Binding-site contacts:
Ligand atom C1 contacts residue ASN83 of chain 1.F at 1.4 Å.
Ligand atom C2 contacts residue TRP51 of chain 1.F at 4.3 Å (hydrophobic).
Ligand atom C8 contacts residue VAL41 of chain 1.F at 3.9 Å (hydrophobic).
Ligand atom O7 contacts residue VAL41 of chain 1.F at 4.2 Å.
Ligand atom C1 contacts residue TRP51 of chain 1.F at 3.9 Å (hydrophobic).
Ligand atom C7 contacts residue ASN83 of chain 1.F at 3.8 Å.
Ligand atom O6 contacts residue THR85 of chain 1.F at 3.2 Å (h-bond).
Ligand atom C4 contacts residue ASN83 of chain 1.F at 4.2 Å.
Ligand atom C5 contacts residue THR85 of chain 1.F at 3.9 Å.
Ligand atom C3 contacts residue ASN83 of chain 1.F at 3.8 Å.
Ligand atom O5 contacts residue ASN83 of chain 1.F at 2.3 Å (h-bond).
Ligand atom C7 contacts residue VAL41 of chain 1.F at 4.0 Å (hydrophobic).
Ligand atom O5 contacts residue THR85 of chain 1.F at 3.1 Å (h-bond).
Ligand atom N2 contacts residue ASN83 of chain 1.F at 3.1 Å (h-bond).
Ligand atom C1 contacts residue THR85 of chain 1.F at 3.7 Å.
Ligand atom C2 contacts residue ASN83 of chain 1.F at 2.5 Å.
Ligand atom C3 contacts residue TRP51 of chain 1.F at 4.0 Å (hydrophobic).
Ligand atom C6 contacts residue THR85 of chain 1.F at 4.0 Å.
Ligand atom O7 contacts residue ASN83 of chain 1.F at 4.0 Å.
Ligand atom C5 contacts residue ASN83 of chain 1.F at 3.6 Å.
Ligand atom N2 contacts residue TRP51 of chain 1.F at 3.6 Å.
Ligand atom C8 contacts residue TRP51 of chain 1.F at 3.4 Å (hydrophobic).
Ligand atom C7 contacts residue TRP51 of chain 1.F at 4.3 Å (hydrophobic).

Sequence of chain 1.F:
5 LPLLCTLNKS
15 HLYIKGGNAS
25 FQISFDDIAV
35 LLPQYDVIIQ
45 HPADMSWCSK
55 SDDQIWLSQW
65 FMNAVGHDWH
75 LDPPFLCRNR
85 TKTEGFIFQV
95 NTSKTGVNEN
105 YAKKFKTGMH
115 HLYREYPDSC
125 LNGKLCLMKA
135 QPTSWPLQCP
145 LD

The protein below binds the small molecule below.
Small molecule (SMILES): CC(=O)N[C@@H]1[C@@H](O)[C@H](O)[C@@H](CO)O[C@H]1O